The small molecule below binds the protein below.
Small molecule (SMILES): CC(=O)N[C@@H]1[C@@H](O)[C@H](O)[C@@H](CO)O[C@H]1O

Sequence of chain 1.B:
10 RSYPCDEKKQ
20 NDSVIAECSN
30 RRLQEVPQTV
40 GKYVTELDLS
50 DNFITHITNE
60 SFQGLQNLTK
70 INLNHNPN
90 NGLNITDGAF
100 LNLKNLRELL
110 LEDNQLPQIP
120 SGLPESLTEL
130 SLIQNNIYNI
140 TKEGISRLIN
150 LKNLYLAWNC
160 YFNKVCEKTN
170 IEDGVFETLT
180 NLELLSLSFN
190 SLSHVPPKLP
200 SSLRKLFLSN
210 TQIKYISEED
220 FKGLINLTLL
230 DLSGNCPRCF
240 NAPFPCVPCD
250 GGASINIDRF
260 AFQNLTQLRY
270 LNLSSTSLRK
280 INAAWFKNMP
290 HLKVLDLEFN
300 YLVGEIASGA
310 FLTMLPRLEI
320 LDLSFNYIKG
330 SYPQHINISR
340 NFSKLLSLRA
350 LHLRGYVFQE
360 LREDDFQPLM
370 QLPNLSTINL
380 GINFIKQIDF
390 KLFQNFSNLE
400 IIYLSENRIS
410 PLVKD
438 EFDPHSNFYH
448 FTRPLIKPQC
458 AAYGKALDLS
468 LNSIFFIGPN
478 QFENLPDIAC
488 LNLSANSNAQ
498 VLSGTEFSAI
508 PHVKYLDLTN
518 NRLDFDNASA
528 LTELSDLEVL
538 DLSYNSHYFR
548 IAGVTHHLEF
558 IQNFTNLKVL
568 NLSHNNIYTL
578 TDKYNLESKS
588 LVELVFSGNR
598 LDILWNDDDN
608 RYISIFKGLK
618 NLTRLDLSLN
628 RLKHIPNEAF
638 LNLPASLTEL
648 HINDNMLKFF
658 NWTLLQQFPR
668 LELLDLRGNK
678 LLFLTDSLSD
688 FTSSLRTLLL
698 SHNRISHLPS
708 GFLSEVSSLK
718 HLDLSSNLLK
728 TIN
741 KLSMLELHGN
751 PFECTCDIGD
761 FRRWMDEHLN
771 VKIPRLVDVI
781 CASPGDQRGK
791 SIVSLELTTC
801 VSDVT

Binding-site contacts:
Ligand atom C6 contacts residue ASN93 of chain 1.B at 4.4 Å.
Ligand atom O5 contacts residue ASN93 of chain 1.B at 2.4 Å (h-bond).
Ligand atom C4 contacts residue ASN93 of chain 1.B at 4.1 Å.
Ligand atom C8 contacts residue ASN93 of chain 1.B at 3.8 Å.
Ligand atom C1 contacts residue ASN93 of chain 1.B at 1.4 Å.
Ligand atom C6 contacts residue HIS55 of chain 1.B at 4.0 Å.
Ligand atom N2 contacts residue ASN93 of chain 1.B at 2.9 Å (h-bond).
Ligand atom C7 contacts residue ASN93 of chain 1.B at 3.5 Å.
Ligand atom O7 contacts residue ASN93 of chain 1.B at 4.2 Å.
Ligand atom O5 contacts residue HIS55 of chain 1.B at 3.6 Å.
Ligand atom C5 contacts residue HIS55 of chain 1.B at 4.4 Å.
Ligand atom C5 contacts residue ASN93 of chain 1.B at 3.6 Å.
Ligand atom C2 contacts residue ASN93 of chain 1.B at 2.5 Å.
Ligand atom C3 contacts residue ASN93 of chain 1.B at 3.8 Å.
Ligand atom O6 contacts residue HIS55 of chain 1.B at 4.5 Å.
Ligand atom C1 contacts residue HIS55 of chain 1.B at 4.0 Å.